Sequence of chain 1.A:
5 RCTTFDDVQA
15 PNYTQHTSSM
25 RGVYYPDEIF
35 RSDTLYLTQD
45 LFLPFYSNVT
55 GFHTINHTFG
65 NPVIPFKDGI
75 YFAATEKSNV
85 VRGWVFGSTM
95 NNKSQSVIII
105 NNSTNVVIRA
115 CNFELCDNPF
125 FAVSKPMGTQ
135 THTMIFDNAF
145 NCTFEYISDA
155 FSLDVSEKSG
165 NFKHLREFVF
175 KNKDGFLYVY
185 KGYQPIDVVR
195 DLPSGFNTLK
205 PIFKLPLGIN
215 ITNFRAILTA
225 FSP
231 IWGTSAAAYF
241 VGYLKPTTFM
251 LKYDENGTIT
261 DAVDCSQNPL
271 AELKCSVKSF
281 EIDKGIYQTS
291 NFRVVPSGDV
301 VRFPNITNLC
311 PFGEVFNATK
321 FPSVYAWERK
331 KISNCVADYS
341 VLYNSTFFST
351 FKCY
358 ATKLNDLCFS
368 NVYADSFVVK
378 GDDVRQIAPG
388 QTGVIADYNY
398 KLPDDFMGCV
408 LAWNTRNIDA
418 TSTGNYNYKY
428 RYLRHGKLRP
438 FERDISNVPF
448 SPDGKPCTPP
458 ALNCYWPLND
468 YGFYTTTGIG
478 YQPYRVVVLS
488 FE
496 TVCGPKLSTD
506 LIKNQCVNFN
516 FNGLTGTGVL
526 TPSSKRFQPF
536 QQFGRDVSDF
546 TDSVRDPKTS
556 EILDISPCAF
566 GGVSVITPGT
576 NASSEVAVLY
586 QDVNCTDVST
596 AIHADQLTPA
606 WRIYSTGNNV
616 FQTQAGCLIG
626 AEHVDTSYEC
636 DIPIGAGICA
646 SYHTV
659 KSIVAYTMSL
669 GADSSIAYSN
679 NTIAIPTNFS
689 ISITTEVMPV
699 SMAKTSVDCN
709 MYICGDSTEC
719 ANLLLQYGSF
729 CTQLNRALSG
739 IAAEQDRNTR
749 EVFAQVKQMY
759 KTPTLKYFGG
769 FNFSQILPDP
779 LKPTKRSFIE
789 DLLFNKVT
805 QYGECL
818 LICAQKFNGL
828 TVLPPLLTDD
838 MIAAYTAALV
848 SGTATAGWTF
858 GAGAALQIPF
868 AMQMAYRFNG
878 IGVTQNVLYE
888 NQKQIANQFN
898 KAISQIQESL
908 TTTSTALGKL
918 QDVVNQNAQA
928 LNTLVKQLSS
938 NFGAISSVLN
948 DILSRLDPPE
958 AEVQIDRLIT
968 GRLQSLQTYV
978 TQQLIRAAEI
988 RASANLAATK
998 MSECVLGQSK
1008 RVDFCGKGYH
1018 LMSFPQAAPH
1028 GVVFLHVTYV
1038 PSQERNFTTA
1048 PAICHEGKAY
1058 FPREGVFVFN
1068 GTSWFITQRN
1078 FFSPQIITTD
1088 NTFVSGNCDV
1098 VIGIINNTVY

Binding-site contacts:
Ligand atom O5 contacts residue ASN1103 of chain 1.A at 2.4 Å (h-bond).
Ligand atom C7 contacts residue ASN1103 of chain 1.A at 3.2 Å.
Ligand atom C3 contacts residue ASN1103 of chain 1.A at 3.8 Å.
Ligand atom C4 contacts residue ASN1103 of chain 1.A at 4.2 Å.
Ligand atom C8 contacts residue CYS1051 of chain 1.A at 3.7 Å (hydrophobic).
Ligand atom C8 contacts residue ASP1096 of chain 1.A at 3.4 Å.
Ligand atom C7 contacts residue CYS1051 of chain 1.A at 4.3 Å (hydrophobic).
Ligand atom C8 contacts residue ILE1101 of chain 1.A at 3.8 Å (hydrophobic).
Ligand atom C8 contacts residue CYS1095 of chain 1.A at 3.7 Å (hydrophobic).
Ligand atom N2 contacts residue ASN1103 of chain 1.A at 2.8 Å (h-bond).
Ligand atom C8 contacts residue ASN1103 of chain 1.A at 4.2 Å.
Ligand atom N2 contacts residue CYS1051 of chain 1.A at 3.9 Å.
Ligand atom C1 contacts residue ASN1103 of chain 1.A at 1.4 Å.
Ligand atom C5 contacts residue ASN1103 of chain 1.A at 3.7 Å.
Ligand atom C2 contacts residue ASN1103 of chain 1.A at 2.4 Å.
Ligand atom O7 contacts residue ASN1103 of chain 1.A at 3.3 Å (h-bond).

A protein and the small-molecule ligand that binds it are described below.
Small molecule (SMILES): CC(=O)N[C@@H]1[C@@H](O)[C@H](O)[C@@H](CO)O[C@H]1O